Binding-site contacts:
Ligand atom OP1 contacts residue THR17 of chain 24.B at 3.7 Å.
Ligand atom OP1 contacts residue MET15 of chain 24.B at 3.1 Å.
Ligand atom O2' contacts residue LEU41 of chain 21.B at 3.8 Å.
Ligand atom C2 contacts residue TYR58 of chain 21.B at 3.8 Å (hydrophobic).
Ligand atom N6 contacts residue TYR58 of chain 21.B at 3.5 Å (h-bond).
Ligand atom OP1 contacts residue TYR19 of chain 23.B at 3.6 Å (h-bond).
Ligand atom P contacts residue THR17 of chain 24.B at 3.9 Å.
Ligand atom O4' contacts residue ARG68 of chain 21.B at 3.0 Å (salt-bridge).
Ligand atom N1 contacts residue ALA56 of chain 21.B at 3.2 Å (h-bond).
Ligand atom O2 contacts residue TYR58 of chain 21.B at 3.6 Å.
Ligand atom C2' contacts residue ARG55 of chain 21.B at 3.4 Å.
Ligand atom OP2 contacts residue ARG202 of chain 21.A at 3.6 Å.
Ligand atom C1' contacts residue ARG68 of chain 21.B at 3.8 Å.
Ligand atom P contacts residue TYR19 of chain 23.B at 4.0 Å.
Ligand atom N1 contacts residue ARG68 of chain 21.B at 3.9 Å.
Ligand atom C1' contacts residue TRP21 of chain 24.B at 3.9 Å (hydrophobic).
Ligand atom OP2 contacts residue THR17 of chain 24.B at 3.5 Å.
Ligand atom O3' contacts residue TYR19 of chain 23.B at 3.0 Å (h-bond).
Ligand atom C5' contacts residue ARG202 of chain 21.A at 3.9 Å.
Ligand atom O2' contacts residue TYR19 of chain 23.B at 3.7 Å.
Ligand atom N3 contacts residue TRP21 of chain 24.B at 3.2 Å.
Ligand atom C2' contacts residue THR17 of chain 24.B at 3.7 Å.
Ligand atom O2' contacts residue THR44 of chain 21.B at 3.9 Å.
Ligand atom O4 contacts residue TRP21 of chain 24.B at 3.4 Å.
Ligand atom O2' contacts residue THR17 of chain 24.B at 2.8 Å.
Ligand atom O4' contacts residue ARG202 of chain 21.A at 3.9 Å.
Ligand atom OP2 contacts residue ARG55 of chain 21.B at 2.9 Å (salt-bridge).
Ligand atom C2 contacts residue ARG55 of chain 21.B at 3.1 Å.
Ligand atom O2 contacts residue TRP21 of chain 24.B at 2.9 Å.
Ligand atom C4' contacts residue TYR19 of chain 23.B at 3.8 Å (hydrophobic).
Ligand atom N1 contacts residue TRP21 of chain 24.B at 3.8 Å.
Ligand atom N3 contacts residue ARG55 of chain 21.B at 3.2 Å (salt-bridge).
Ligand atom O2' contacts residue CYS203 of chain 21.A at 3.3 Å (h-bond).
Ligand atom O2' contacts residue ARG55 of chain 21.B at 3.8 Å.
Ligand atom O2' contacts residue ARG55 of chain 21.B at 3.1 Å (salt-bridge).
Ligand atom C2 contacts residue ALA56 of chain 21.B at 3.8 Å (hydrophobic).
Ligand atom C2 contacts residue TRP21 of chain 24.B at 3.2 Å (hydrophobic).
Ligand atom C6 contacts residue TYR58 of chain 21.B at 3.8 Å (hydrophobic).
Ligand atom C4 contacts residue TRP21 of chain 24.B at 3.7 Å (hydrophobic).
Ligand atom N1 contacts residue TYR58 of chain 21.B at 3.5 Å.

Sequence of chain 23.B:
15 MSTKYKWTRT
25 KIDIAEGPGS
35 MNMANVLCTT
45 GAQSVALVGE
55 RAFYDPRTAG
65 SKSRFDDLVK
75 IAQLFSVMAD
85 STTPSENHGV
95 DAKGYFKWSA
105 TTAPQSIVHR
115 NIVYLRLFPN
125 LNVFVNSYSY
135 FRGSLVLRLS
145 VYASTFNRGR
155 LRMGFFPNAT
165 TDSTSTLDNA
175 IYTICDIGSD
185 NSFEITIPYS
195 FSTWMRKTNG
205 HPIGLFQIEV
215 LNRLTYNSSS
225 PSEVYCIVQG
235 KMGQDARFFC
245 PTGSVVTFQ

Sequence of chain 21.B:
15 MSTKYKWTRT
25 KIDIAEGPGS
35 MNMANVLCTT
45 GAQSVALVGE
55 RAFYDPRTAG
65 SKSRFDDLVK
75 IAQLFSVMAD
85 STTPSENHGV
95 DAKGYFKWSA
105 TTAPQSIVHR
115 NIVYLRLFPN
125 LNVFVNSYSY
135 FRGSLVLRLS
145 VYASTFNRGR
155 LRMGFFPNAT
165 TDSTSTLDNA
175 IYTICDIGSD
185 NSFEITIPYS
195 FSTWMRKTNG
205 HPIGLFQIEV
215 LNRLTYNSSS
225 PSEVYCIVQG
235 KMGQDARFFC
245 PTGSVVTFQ

Sequence of chain 21.A:
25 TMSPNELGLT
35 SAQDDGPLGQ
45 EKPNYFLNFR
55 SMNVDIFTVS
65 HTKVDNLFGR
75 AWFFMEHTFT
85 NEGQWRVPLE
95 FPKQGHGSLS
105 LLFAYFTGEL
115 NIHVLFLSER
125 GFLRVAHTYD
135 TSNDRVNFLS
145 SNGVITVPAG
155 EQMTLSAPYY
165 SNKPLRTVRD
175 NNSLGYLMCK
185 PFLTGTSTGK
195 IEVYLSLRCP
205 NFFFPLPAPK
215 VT

Sequence of chain 24.B:
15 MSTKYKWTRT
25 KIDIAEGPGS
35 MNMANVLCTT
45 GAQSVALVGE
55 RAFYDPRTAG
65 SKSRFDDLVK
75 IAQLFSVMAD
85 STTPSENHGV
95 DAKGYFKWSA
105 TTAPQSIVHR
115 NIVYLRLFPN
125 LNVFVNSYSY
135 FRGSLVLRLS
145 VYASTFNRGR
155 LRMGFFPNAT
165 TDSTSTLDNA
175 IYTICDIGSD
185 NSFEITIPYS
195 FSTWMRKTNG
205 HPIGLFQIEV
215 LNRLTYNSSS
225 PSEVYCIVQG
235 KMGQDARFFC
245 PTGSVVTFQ

The small molecule below binds the protein below.
Small molecule (SMILES): Nc1ncnc2c1ncn2[C@@H]1O[C@H](CO)[C@@H](O[P](=O)(O)OC[C@H]2O[C@@H](n3ccc(=O)[nH]c3=O)[C@H](O)[C@@H]2O[P](=O)(O)OC[C@H]2O[C@@H](n3ccc(=O)[nH]c3=O)[C@H](O)[C@@H]2O[P](=O)(O)OC[C@H]2O[C@@H](n3ccc(=O)[nH]c3=O)[C@H](O)[C@@H]2O[P](=O)(O)OC[C@H]2O[C@@H](n3ccc(=O)[nH]c3=O)[C@H](O)[C@@H]2O[P](=O)(O)OC[C@H]2O[C@@H](n3ccc(=O)[nH]c3=O)[C@H](O)[C@@H]2O)[C@H]1O